Sequence of chain 1.A:
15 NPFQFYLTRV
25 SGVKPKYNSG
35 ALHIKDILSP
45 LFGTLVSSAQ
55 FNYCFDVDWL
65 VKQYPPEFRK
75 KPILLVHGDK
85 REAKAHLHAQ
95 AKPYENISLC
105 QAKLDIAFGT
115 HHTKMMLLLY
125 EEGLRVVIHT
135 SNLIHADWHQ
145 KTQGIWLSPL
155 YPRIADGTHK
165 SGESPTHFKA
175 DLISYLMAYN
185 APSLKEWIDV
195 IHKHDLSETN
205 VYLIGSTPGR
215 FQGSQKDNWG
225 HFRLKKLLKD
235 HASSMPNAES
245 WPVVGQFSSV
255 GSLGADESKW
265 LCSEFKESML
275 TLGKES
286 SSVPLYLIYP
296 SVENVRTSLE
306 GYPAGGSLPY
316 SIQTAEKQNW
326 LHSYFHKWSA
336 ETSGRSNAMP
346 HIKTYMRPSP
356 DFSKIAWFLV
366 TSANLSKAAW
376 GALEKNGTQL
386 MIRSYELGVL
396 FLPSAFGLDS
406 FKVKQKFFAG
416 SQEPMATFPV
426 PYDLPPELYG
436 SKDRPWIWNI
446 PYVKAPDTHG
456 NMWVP

A protein and the small-molecule ligand that binds it are described below.
Small molecule (SMILES): O=P(O)(O)c1ccc(Nc2c(-c3ccccc3)nc3ccccn23)cc1

Binding-site contacts:
Ligand atom C16 contacts residue VAL27 of chain 1.A at 3.9 Å (hydrophobic).
Ligand atom C11 contacts residue PRO29 of chain 1.A at 4.1 Å (hydrophobic).
Ligand atom C14 contacts residue LYS28 of chain 1.A at 3.7 Å.
Ligand atom C19 contacts residue PRO29 of chain 1.A at 3.7 Å (hydrophobic).
Ligand atom C17 contacts residue GLY26 of chain 1.A at 3.8 Å.
Ligand atom C15 contacts residue LYS28 of chain 1.A at 3.8 Å.
Ligand atom C21 contacts residue PRO29 of chain 1.A at 4.2 Å (hydrophobic).
Ligand atom C15 contacts residue GLY26 of chain 1.A at 4.1 Å.
Ligand atom P02 contacts residue LYS30 of chain 1.A at 4.0 Å.
Ligand atom C17 contacts residue VAL27 of chain 1.A at 4.0 Å (hydrophobic).
Ligand atom C20 contacts residue PRO29 of chain 1.A at 3.7 Å (hydrophobic).
Ligand atom C13 contacts residue LYS28 of chain 1.A at 3.7 Å.
Ligand atom C05 contacts residue LYS28 of chain 1.A at 3.5 Å.
Ligand atom O04 contacts residue LYS28 of chain 1.A at 2.7 Å (salt-bridge).
Ligand atom N18 contacts residue PRO29 of chain 1.A at 3.6 Å.
Ligand atom O04 contacts residue LYS30 of chain 1.A at 3.0 Å (salt-bridge).
Ligand atom C16 contacts residue GLY26 of chain 1.A at 3.1 Å.
Ligand atom C16 contacts residue LYS28 of chain 1.A at 3.8 Å.
Ligand atom O01 contacts residue LYS30 of chain 1.A at 3.6 Å.
Ligand atom C11 contacts residue LYS28 of chain 1.A at 4.4 Å.
Ligand atom C25 contacts residue LYS28 of chain 1.A at 3.9 Å.
Ligand atom C17 contacts residue LYS28 of chain 1.A at 3.8 Å.
Ligand atom C26 contacts residue LYS28 of chain 1.A at 3.5 Å.
Ligand atom C07 contacts residue LYS28 of chain 1.A at 3.9 Å.
Ligand atom C06 contacts residue LYS28 of chain 1.A at 3.5 Å.
Ligand atom C12 contacts residue LYS28 of chain 1.A at 3.7 Å.
Ligand atom P02 contacts residue LYS28 of chain 1.A at 3.7 Å.
Ligand atom C08 contacts residue LYS28 of chain 1.A at 4.0 Å.
Ligand atom N24 contacts residue PRO29 of chain 1.A at 4.3 Å.